Sequence of chain 2.B:
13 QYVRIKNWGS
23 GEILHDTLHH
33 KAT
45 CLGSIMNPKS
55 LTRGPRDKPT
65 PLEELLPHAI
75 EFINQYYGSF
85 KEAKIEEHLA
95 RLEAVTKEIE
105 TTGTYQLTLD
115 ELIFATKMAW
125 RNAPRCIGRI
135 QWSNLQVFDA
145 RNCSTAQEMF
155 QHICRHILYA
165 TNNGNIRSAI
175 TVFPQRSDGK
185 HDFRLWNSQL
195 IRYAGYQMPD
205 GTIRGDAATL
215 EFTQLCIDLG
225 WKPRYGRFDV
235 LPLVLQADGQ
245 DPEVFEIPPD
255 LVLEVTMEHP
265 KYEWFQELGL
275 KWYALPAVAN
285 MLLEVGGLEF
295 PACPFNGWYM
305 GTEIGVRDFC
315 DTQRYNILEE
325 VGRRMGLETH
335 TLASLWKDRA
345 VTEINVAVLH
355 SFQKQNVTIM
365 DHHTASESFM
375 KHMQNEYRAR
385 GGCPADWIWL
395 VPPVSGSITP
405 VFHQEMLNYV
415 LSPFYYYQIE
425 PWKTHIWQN

Binding-site contacts:
Ligand atom N10 contacts residue PRO280 of chain 2.B at 4.0 Å.
Ligand atom C9 contacts residue PRO280 of chain 2.B at 3.9 Å (hydrophobic).
Ligand atom N1 contacts residue TRP302 of chain 2.B at 3.8 Å.
Ligand atom C8 contacts residue HEM1 of chain 2.F at 3.6 Å.
Ligand atom C7 contacts residue HEM1 of chain 2.F at 3.3 Å.
Ligand atom O12 contacts residue PRO280 of chain 2.B at 3.3 Å (h-bond).
Ligand atom O12 contacts residue VAL282 of chain 2.B at 4.2 Å.
Ligand atom N1 contacts residue GLU307 of chain 2.B at 3.7 Å.
Ligand atom O12 contacts residue PHE299 of chain 2.B at 3.8 Å.
Ligand atom C6 contacts residue PRO280 of chain 2.B at 4.0 Å (hydrophobic).
Ligand atom N1 contacts residue TYR303 of chain 2.B at 3.6 Å.
Ligand atom C8 contacts residue PRO280 of chain 2.B at 3.8 Å (hydrophobic).
Ligand atom C5 contacts residue PRO280 of chain 2.B at 4.1 Å (hydrophobic).
Ligand atom N2 contacts residue GLU307 of chain 2.B at 2.7 Å.
Ligand atom C4 contacts residue HEM1 of chain 2.F at 4.1 Å.
Ligand atom C5 contacts residue HEM1 of chain 2.F at 3.9 Å.
Ligand atom O11 contacts residue PHE299 of chain 2.B at 3.6 Å.
Ligand atom C7 contacts residue TRP302 of chain 2.B at 2.9 Å (hydrophobic).
Ligand atom O12 contacts residue GLY301 of chain 2.B at 3.4 Å (h-bond).
Ligand atom C6 contacts residue HEM1 of chain 2.F at 3.2 Å.
Ligand atom N10 contacts residue HEM1 of chain 2.F at 4.0 Å.
Ligand atom N10 contacts residue VAL282 of chain 2.B at 4.0 Å.
Ligand atom C4 contacts residue PRO280 of chain 2.B at 4.0 Å (hydrophobic).
Ligand atom N2 contacts residue MET304 of chain 2.B at 4.1 Å.
Ligand atom O11 contacts residue HEM1 of chain 2.F at 3.5 Å (h-bond).
Ligand atom C6 contacts residue TRP302 of chain 2.B at 4.0 Å (hydrophobic).
Ligand atom C3 contacts residue GLU307 of chain 2.B at 3.0 Å.
Ligand atom C8 contacts residue TYR303 of chain 2.B at 4.2 Å (hydrophobic).
Ligand atom O12 contacts residue ASN300 of chain 2.B at 3.3 Å.
Ligand atom C9 contacts residue HEM1 of chain 2.F at 4.0 Å.
Ligand atom N2 contacts residue HEM1 of chain 2.F at 3.7 Å.
Ligand atom C6 contacts residue GLY301 of chain 2.B at 3.9 Å.
Ligand atom O11 contacts residue VAL282 of chain 2.B at 3.3 Å.
Ligand atom C7 contacts residue PRO280 of chain 2.B at 3.7 Å (hydrophobic).
Ligand atom N10 contacts residue PHE299 of chain 2.B at 4.2 Å.
Ligand atom C8 contacts residue TRP302 of chain 2.B at 3.6 Å (hydrophobic).
Ligand atom C3 contacts residue HEM1 of chain 2.F at 3.6 Å.
Ligand atom N1 contacts residue HEM1 of chain 2.F at 3.8 Å.
Ligand atom N2 contacts residue TYR303 of chain 2.B at 3.6 Å.
Ligand atom N1 contacts residue MET304 of chain 2.B at 3.4 Å (h-bond).

The protein below binds the small molecule below.
Small molecule (SMILES): O=[N+]([O-])c1ccc2[nH]ncc2c1